Binding-site contacts:
Ligand atom C7 contacts residue NAG2 of chain 1.EA at 4.1 Å.
Ligand atom C3 contacts residue ASN370 of chain 1.G at 3.8 Å.
Ligand atom C1 contacts residue ASN370 of chain 1.G at 1.4 Å.
Ligand atom O5 contacts residue ASN370 of chain 1.G at 2.4 Å (h-bond).
Ligand atom O7 contacts residue ASN370 of chain 1.G at 4.4 Å.
Ligand atom C2 contacts residue ASN370 of chain 1.G at 2.5 Å.
Ligand atom O7 contacts residue NAG2 of chain 1.EA at 3.0 Å (h-bond).
Ligand atom C4 contacts residue ASN370 of chain 1.G at 4.2 Å.
Ligand atom N2 contacts residue ASN370 of chain 1.G at 2.9 Å (h-bond).
Ligand atom C5 contacts residue ASN370 of chain 1.G at 3.7 Å.
Ligand atom C8 contacts residue PRO341 of chain 1.G at 4.0 Å (hydrophobic).
Ligand atom C7 contacts residue ASN370 of chain 1.G at 3.9 Å.

Sequence of chain 1.G:
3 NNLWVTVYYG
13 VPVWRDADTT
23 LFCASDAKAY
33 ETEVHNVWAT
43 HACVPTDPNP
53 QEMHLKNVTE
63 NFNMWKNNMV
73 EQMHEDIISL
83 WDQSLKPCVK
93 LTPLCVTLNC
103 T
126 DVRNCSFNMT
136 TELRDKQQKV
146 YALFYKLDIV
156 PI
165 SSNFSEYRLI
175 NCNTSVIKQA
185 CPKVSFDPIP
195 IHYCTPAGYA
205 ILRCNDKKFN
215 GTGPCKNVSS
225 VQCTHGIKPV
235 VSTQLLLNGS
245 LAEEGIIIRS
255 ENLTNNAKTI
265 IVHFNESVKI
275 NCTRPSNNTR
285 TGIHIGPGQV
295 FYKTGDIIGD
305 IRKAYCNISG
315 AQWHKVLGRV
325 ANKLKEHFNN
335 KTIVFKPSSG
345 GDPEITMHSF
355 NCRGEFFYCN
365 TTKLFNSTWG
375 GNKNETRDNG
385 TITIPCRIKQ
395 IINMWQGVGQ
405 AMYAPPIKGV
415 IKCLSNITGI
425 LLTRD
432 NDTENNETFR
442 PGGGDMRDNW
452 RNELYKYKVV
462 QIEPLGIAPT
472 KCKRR

The protein below binds the small molecule below.
Small molecule (SMILES): CC(=O)N[C@@H]1[C@@H](O)[C@H](O)[C@@H](CO)O[C@H]1O